A small-molecule ligand and the protein it binds are described below.
Small molecule (SMILES): CC[C@H](C)[C@H](NC(C)=O)C(=O)N[C@@H](CO)C(=O)N[C@@H]1C(=O)N[C@@H](CCCN=C(N)N)C(=O)N[C@H]2CCCCNC(=O)CC[C@@H](C(=O)N[C@@H](CC3=c4ccccc4=NC3)C(=O)O)NC(=O)[C@@H]3CCC(=O)OC[C@H](NC(=O)[C@@H]4CCCN4C(=O)[C@H](Cc4ccc(O)cc4)NC2=O)C(=O)N[C@@H](CC(=O)O[C@@H]1C)C(=O)N[C@@H](CC1=CN=C2C=CC=CC12)C(=O)N3

Binding-site contacts:
Ligand atom NH2 contacts residue GLY194 of chain 1.A at 3.6 Å.
Ligand atom CD1 contacts residue PEG1 of chain 1.D at 3.4 Å.
Ligand atom CB contacts residue CYS173 of chain 1.A at 3.5 Å (hydrophobic).
Ligand atom N contacts residue PHE24 of chain 1.A at 3.0 Å (h-bond).
Ligand atom O contacts residue GLN174 of chain 1.A at 3.5 Å.
Ligand atom O contacts residue GLN174 of chain 1.A at 3.0 Å (h-bond).
Ligand atom N contacts residue SER177 of chain 1.A at 2.9 Å (h-bond).
Ligand atom CH3 contacts residue PEG1 of chain 1.D at 3.6 Å.
Ligand atom OG1 contacts residue PEG1 of chain 1.D at 3.6 Å (h-bond).
Ligand atom NH2 contacts residue ASP171 of chain 1.A at 2.9 Å (salt-bridge).
Ligand atom CA contacts residue GLY194 of chain 1.A at 3.4 Å.
Ligand atom O contacts residue PHE24 of chain 1.A at 3.5 Å.
Ligand atom O contacts residue CYS173 of chain 1.A at 3.5 Å (h-bond).
Ligand atom N contacts residue GLY175 of chain 1.A at 3.5 Å (h-bond).
Ligand atom CB contacts residue GLY194 of chain 1.A at 3.5 Å.
Ligand atom N contacts residue SER192 of chain 1.A at 3.2 Å (h-bond).
Ligand atom NE1 contacts residue PEG1 of chain 1.D at 3.1 Å (h-bond).
Ligand atom CD2 contacts residue TYR131 of chain 1.A at 3.5 Å (hydrophobic).
Ligand atom CE contacts residue HIS40 of chain 1.A at 3.4 Å.
Ligand atom NH1 contacts residue GLY204 of chain 1.A at 3.5 Å.
Ligand atom O contacts residue SER177 of chain 1.A at 3.0 Å (h-bond).
Ligand atom C contacts residue GLY175 of chain 1.A at 3.6 Å.
Ligand atom NH2 contacts residue GLY196 of chain 1.A at 2.9 Å (h-bond).
Ligand atom CB contacts residue SER177 of chain 1.A at 3.1 Å.
Ligand atom NH1 contacts residue SER172 of chain 1.A at 2.9 Å (h-bond).
Ligand atom C contacts residue SER177 of chain 1.A at 2.6 Å.
Ligand atom CB contacts residue HIS40 of chain 1.A at 3.5 Å.
Ligand atom O contacts residue GLY175 of chain 1.A at 2.7 Å (h-bond).
Ligand atom O contacts residue ASP176 of chain 1.A at 3.3 Å (salt-bridge).
Ligand atom CD1 contacts residue HIS23 of chain 1.A at 3.3 Å.
Ligand atom CA contacts residue SER177 of chain 1.A at 2.8 Å.
Ligand atom CA contacts residue SER192 of chain 1.A at 3.4 Å.
Ligand atom N contacts residue SER177 of chain 1.A at 3.0 Å (h-bond).
Ligand atom O contacts residue GLY194 of chain 1.A at 3.1 Å (h-bond).
Ligand atom OD1 contacts residue HIS40 of chain 1.A at 3.5 Å.
Ligand atom O contacts residue GLN174 of chain 1.A at 3.4 Å.
Ligand atom CZ contacts residue SER172 of chain 1.A at 3.3 Å.
Ligand atom NH1 contacts residue ASP171 of chain 1.A at 2.9 Å (salt-bridge).
Ligand atom O contacts residue TRP193 of chain 1.A at 3.3 Å.
Ligand atom CB contacts residue PEG1 of chain 1.D at 3.5 Å.

Sequence of chain 1.A:
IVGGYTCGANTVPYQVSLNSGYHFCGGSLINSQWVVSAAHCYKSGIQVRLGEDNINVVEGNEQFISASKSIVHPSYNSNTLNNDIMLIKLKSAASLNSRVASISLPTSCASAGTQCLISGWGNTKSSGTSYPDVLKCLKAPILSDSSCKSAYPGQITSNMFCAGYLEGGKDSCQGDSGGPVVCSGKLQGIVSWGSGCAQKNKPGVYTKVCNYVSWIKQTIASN